Sequence of chain 1.B:
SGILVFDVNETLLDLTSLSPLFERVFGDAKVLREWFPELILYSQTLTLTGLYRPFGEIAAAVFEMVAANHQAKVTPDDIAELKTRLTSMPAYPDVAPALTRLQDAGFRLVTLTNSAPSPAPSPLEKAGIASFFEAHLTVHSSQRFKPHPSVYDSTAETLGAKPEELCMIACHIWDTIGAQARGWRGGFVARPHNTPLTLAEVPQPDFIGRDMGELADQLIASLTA

Binding-site contacts:
Ligand atom O1 contacts residue VAL19 of chain 1.B at 3.3 Å (h-bond).
Ligand atom C1 contacts residue ASN20 of chain 1.B at 3.6 Å.
Ligand atom O2 contacts residue LYS157 of chain 1.B at 2.9 Å (salt-bridge).
Ligand atom C2 contacts residue ASP18 of chain 1.B at 3.1 Å.
Ligand atom C1 contacts residue LYS157 of chain 1.B at 3.9 Å.
Ligand atom C2 contacts residue ASN125 of chain 1.B at 4.5 Å.
Ligand atom CL2 contacts residue TRP185 of chain 1.B at 4.3 Å.
Ligand atom O1 contacts residue ASN20 of chain 1.B at 3.1 Å (h-bond).
Ligand atom C4 contacts residue ASN20 of chain 1.B at 2.5 Å.
Ligand atom O1 contacts residue ASP18 of chain 1.B at 2.9 Å (salt-bridge).
Ligand atom C1 contacts residue THR124 of chain 1.B at 3.2 Å.
Ligand atom C2 contacts residue THR124 of chain 1.B at 4.2 Å.
Ligand atom C3 contacts residue ASN20 of chain 1.B at 3.6 Å.
Ligand atom C4 contacts residue ASP18 of chain 1.B at 3.1 Å.
Ligand atom O2 contacts residue ASN125 of chain 1.B at 2.9 Å (h-bond).
Ligand atom C4 contacts residue HIS183 of chain 1.B at 2.8 Å.
Ligand atom C1 contacts residue ASP18 of chain 1.B at 2.7 Å.
Ligand atom C1 contacts residue ASN125 of chain 1.B at 3.4 Å.
Ligand atom O1 contacts residue ASN125 of chain 1.B at 4.0 Å.
Ligand atom CL2 contacts residue ASN125 of chain 1.B at 3.5 Å.
Ligand atom O2 contacts residue LEU123 of chain 1.B at 4.1 Å.
Ligand atom CL2 contacts residue ASN20 of chain 1.B at 3.6 Å.
Ligand atom O1 contacts residue THR124 of chain 1.B at 2.7 Å (h-bond).
Ligand atom C3 contacts residue HIS183 of chain 1.B at 3.5 Å.
Ligand atom CL2 contacts residue PHE66 of chain 1.B at 3.4 Å.
Ligand atom C3 contacts residue TRP185 of chain 1.B at 4.0 Å (hydrophobic).
Ligand atom O2 contacts residue ASP18 of chain 1.B at 2.9 Å (salt-bridge).
Ligand atom CL2 contacts residue ILE51 of chain 1.B at 4.2 Å.
Ligand atom O2 contacts residue THR124 of chain 1.B at 3.5 Å.
Ligand atom C4 contacts residue PHE47 of chain 1.B at 4.0 Å (hydrophobic).
Ligand atom O1 contacts residue LEU123 of chain 1.B at 4.4 Å.
Ligand atom C2 contacts residue ASN20 of chain 1.B at 3.2 Å.
Ligand atom C1 contacts residue VAL19 of chain 1.B at 4.3 Å (hydrophobic).
Ligand atom C3 contacts residue ASP18 of chain 1.B at 2.4 Å.

The small molecule below binds the protein below.
Small molecule (SMILES): CC[C@H](Cl)C(=O)O